This protein binds this small molecule.
Small molecule (SMILES): [NH3+][Pt]1([NH3+])OC(=O)C2(CCC2)C(=O)O1

Binding-site contacts:
Ligand atom N2 contacts residue ILE88 of chain 1.A at 3.4 Å (h-bond).
Ligand atom N1 contacts residue ARG14 of chain 1.A at 3.1 Å (salt-bridge).
Ligand atom N1 contacts residue HIS15 of chain 1.A at 4.4 Å.
Ligand atom N1 contacts residue ASP87 of chain 1.A at 3.9 Å.
Ligand atom PT1 contacts residue ARG14 of chain 1.A at 2.3 Å.
Ligand atom PT1 contacts residue HIS15 of chain 1.A at 2.3 Å.
Ligand atom N2 contacts residue ASP87 of chain 1.A at 4.1 Å.
Ligand atom N2 contacts residue HIS15 of chain 1.A at 3.3 Å (h-bond).
Ligand atom PT1 contacts residue ASP87 of chain 1.A at 4.1 Å.
Ligand atom N2 contacts residue ALA11 of chain 1.A at 3.8 Å.
Ligand atom N2 contacts residue ARG14 of chain 1.A at 4.5 Å.

Sequence of chain 1.A:
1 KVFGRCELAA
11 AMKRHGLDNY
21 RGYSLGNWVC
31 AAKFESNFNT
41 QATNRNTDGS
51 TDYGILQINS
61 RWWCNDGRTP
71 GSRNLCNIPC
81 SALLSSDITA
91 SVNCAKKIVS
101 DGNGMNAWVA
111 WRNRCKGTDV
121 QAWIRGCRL